Binding-site contacts:
Ligand atom N5 contacts residue TYR52 of chain 1.B at 4.2 Å.
Ligand atom O7 contacts residue TYR126 of chain 1.A at 3.8 Å.
Ligand atom C7 contacts residue TYR52 of chain 1.B at 3.7 Å (hydrophobic).
Ligand atom O2 contacts residue PHE125 of chain 1.A at 3.9 Å.
Ligand atom O1B contacts residue ARG70 of chain 1.A at 3.8 Å.
Ligand atom C11 contacts residue HIS127 of chain 1.A at 3.2 Å.
Ligand atom O7 contacts residue TYR52 of chain 1.B at 3.8 Å.
Ligand atom C10 contacts residue ARG56 of chain 1.B at 3.8 Å.
Ligand atom C10 contacts residue HIS127 of chain 1.A at 3.5 Å.
Ligand atom C8 contacts residue BGC1 of chain 1.F at 3.6 Å.
Ligand atom O7 contacts residue BGC1 of chain 1.F at 4.0 Å.
Ligand atom O4 contacts residue PHE51 of chain 1.A at 3.8 Å.
Ligand atom C10 contacts residue TYR52 of chain 1.B at 4.0 Å (hydrophobic).
Ligand atom O10 contacts residue HIS127 of chain 1.A at 3.3 Å (h-bond).
Ligand atom C11 contacts residue TYR115 of chain 1.B at 3.7 Å (hydrophobic).
Ligand atom C3 contacts residue PHE125 of chain 1.A at 3.9 Å (hydrophobic).
Ligand atom C5 contacts residue HIS127 of chain 1.A at 4.1 Å.
Ligand atom C11 contacts residue ARG56 of chain 1.B at 4.1 Å.
Ligand atom C11 contacts residue TYR52 of chain 1.B at 3.5 Å (hydrophobic).
Ligand atom O4 contacts residue HIS127 of chain 1.A at 2.7 Å (h-bond).
Ligand atom O10 contacts residue TYR52 of chain 1.B at 4.1 Å.
Ligand atom O10 contacts residue TYR126 of chain 1.A at 3.5 Å.
Ligand atom O9 contacts residue BGC1 of chain 1.F at 3.1 Å (h-bond).
Ligand atom C4 contacts residue PHE51 of chain 1.A at 4.1 Å (hydrophobic).
Ligand atom O2 contacts residue VAL124 of chain 1.A at 4.1 Å.
Ligand atom C9 contacts residue TYR52 of chain 1.B at 3.9 Å (hydrophobic).
Ligand atom O2 contacts residue BGC1 of chain 1.F at 4.2 Å.
Ligand atom O4 contacts residue TYR126 of chain 1.A at 3.2 Å.
Ligand atom C2 contacts residue 7GW1 of chain 1.L at 2.8 Å.
Ligand atom C5 contacts residue 7GW1 of chain 1.L at 3.6 Å.
Ligand atom C9 contacts residue BGC1 of chain 1.F at 3.3 Å.
Ligand atom C5 contacts residue TYR126 of chain 1.A at 4.2 Å (hydrophobic).
Ligand atom C4 contacts residue HIS127 of chain 1.A at 3.6 Å.
Ligand atom O2 contacts residue 7GW1 of chain 1.L at 3.3 Å (h-bond).
Ligand atom O5 contacts residue 7GW1 of chain 1.L at 2.3 Å (h-bond).
Ligand atom C1 contacts residue 7GW1 of chain 1.L at 1.5 Å.
Ligand atom O1B contacts residue PHE51 of chain 1.A at 4.2 Å.
Ligand atom C3 contacts residue 7GW1 of chain 1.L at 4.1 Å.
Ligand atom N5 contacts residue HIS127 of chain 1.A at 3.5 Å (h-bond).
Ligand atom O10 contacts residue ARG56 of chain 1.B at 2.8 Å (salt-bridge).

Sequence of chain 1.B:
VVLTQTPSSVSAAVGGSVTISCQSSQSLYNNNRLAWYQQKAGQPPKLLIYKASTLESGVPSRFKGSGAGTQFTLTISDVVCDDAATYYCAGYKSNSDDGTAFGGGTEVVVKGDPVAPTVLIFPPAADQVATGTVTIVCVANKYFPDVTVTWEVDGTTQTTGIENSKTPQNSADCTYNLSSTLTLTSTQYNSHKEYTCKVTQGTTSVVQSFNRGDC

Sequence of chain 1.A:
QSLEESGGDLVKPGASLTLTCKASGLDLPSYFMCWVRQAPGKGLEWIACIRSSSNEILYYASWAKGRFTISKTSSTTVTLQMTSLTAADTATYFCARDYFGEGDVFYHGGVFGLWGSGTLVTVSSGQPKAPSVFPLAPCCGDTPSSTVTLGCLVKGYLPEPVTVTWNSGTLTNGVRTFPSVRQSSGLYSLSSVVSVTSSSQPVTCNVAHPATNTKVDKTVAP

A small-molecule ligand and the protein it binds are described below.
Small molecule (SMILES): CC(=O)N[C@H]1[C@H]([C@H](O)[C@H](O)CO)O[C@@](O[C@H]2[C@@H](O)[C@@H](CO)OC[C@@H]2O)(C(=O)O)C[C@@H]1O